Sequence of chain 3.B:
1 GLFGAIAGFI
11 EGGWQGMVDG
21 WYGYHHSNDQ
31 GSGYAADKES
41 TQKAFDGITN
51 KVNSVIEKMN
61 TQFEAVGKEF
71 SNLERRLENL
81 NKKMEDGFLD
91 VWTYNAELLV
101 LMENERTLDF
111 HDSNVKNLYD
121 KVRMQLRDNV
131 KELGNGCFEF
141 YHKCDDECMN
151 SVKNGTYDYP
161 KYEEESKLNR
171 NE

Binding-site contacts:
Ligand atom O5 contacts residue ASN150 of chain 3.B at 3.8 Å.
Ligand atom C5 contacts residue SER151 of chain 3.B at 4.5 Å.
Ligand atom O4 contacts residue GLU147 of chain 3.B at 3.9 Å.
Ligand atom C4 contacts residue ASN154 of chain 3.B at 4.2 Å.
Ligand atom C8 contacts residue THR156 of chain 3.B at 3.8 Å.
Ligand atom O6 contacts residue ASN150 of chain 3.B at 3.2 Å.
Ligand atom C1 contacts residue ASN150 of chain 3.B at 4.3 Å.
Ligand atom N2 contacts residue ASN154 of chain 3.B at 3.0 Å (h-bond).
Ligand atom C7 contacts residue ASN154 of chain 3.B at 3.2 Å.
Ligand atom C1 contacts residue ASN154 of chain 3.B at 1.5 Å.
Ligand atom N2 contacts residue THR156 of chain 3.B at 4.2 Å.
Ligand atom C6 contacts residue SER151 of chain 3.B at 4.0 Å.
Ligand atom C7 contacts residue THR156 of chain 3.B at 4.4 Å.
Ligand atom N2 contacts residue GLU147 of chain 3.B at 3.5 Å (salt-bridge).
Ligand atom O7 contacts residue ASN154 of chain 3.B at 3.1 Å (h-bond).
Ligand atom C2 contacts residue ASN154 of chain 3.B at 2.4 Å.
Ligand atom O5 contacts residue THR156 of chain 3.B at 4.3 Å.
Ligand atom O5 contacts residue ASN154 of chain 3.B at 2.4 Å (h-bond).
Ligand atom O6 contacts residue GLU147 of chain 3.B at 2.8 Å (salt-bridge).
Ligand atom C2 contacts residue THR156 of chain 3.B at 4.5 Å.
Ligand atom C3 contacts residue ASN154 of chain 3.B at 3.8 Å.
Ligand atom C5 contacts residue ASN154 of chain 3.B at 3.7 Å.
Ligand atom C7 contacts residue GLU147 of chain 3.B at 4.0 Å.
Ligand atom C8 contacts residue GLU147 of chain 3.B at 3.4 Å.
Ligand atom C6 contacts residue ASN150 of chain 3.B at 3.6 Å.
Ligand atom C1 contacts residue GLU147 of chain 3.B at 4.3 Å.
Ligand atom C1 contacts residue THR156 of chain 3.B at 3.5 Å.
Ligand atom O5 contacts residue SER151 of chain 3.B at 4.1 Å.
Ligand atom C6 contacts residue GLU147 of chain 3.B at 3.4 Å.
Ligand atom C8 contacts residue ASN154 of chain 3.B at 4.4 Å.

A protein and the small-molecule ligand that binds it are described below.
Small molecule (SMILES): CC(=O)N[C@H]1[C@H](O[C@H]2[C@H](O)[C@@H](NC(C)=O)CO[C@@H]2CO)O[C@H](CO)[C@@H](O)[C@@H]1O